This protein binds this small molecule.
Small molecule (SMILES): OC[C@H]1O[C@@H](O)[C@H](O)[C@@H](O)[C@H]1O

Sequence of chain 2.A:
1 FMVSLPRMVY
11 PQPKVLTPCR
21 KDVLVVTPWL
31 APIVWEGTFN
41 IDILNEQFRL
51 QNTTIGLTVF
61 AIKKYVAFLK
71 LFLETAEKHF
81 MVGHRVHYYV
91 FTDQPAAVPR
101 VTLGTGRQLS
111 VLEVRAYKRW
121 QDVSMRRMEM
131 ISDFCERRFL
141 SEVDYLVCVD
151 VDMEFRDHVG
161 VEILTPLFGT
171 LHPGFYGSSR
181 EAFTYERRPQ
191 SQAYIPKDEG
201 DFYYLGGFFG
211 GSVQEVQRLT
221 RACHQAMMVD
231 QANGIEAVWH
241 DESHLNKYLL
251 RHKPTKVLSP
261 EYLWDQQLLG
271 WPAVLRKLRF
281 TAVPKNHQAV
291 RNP

Binding-site contacts:
Ligand atom C4 contacts residue TRP239 of chain 2.A at 3.7 Å (hydrophobic).
Ligand atom C6 contacts residue GLU242 of chain 2.A at 3.8 Å.
Ligand atom C3 contacts residue TRP239 of chain 2.A at 3.8 Å (hydrophobic).
Ligand atom O4 contacts residue TYR203 of chain 2.A at 4.5 Å.
Ligand atom O6 contacts residue TRP239 of chain 2.A at 3.4 Å (h-bond).
Ligand atom C4 contacts residue HIS172 of chain 2.A at 3.8 Å.
Ligand atom C3 contacts residue GAL1 of chain 2.D at 3.8 Å.
Ligand atom O6 contacts residue PHE175 of chain 2.A at 3.3 Å.
Ligand atom O5 contacts residue PHE175 of chain 2.A at 4.0 Å.
Ligand atom C2 contacts residue HIS172 of chain 2.A at 3.9 Å.
Ligand atom C4 contacts residue GLU242 of chain 2.A at 3.4 Å.
Ligand atom C6 contacts residue THR184 of chain 2.A at 3.1 Å.
Ligand atom O3 contacts residue GAL1 of chain 2.D at 3.0 Å (h-bond).
Ligand atom C5 contacts residue GLU242 of chain 2.A at 4.2 Å.
Ligand atom O3 contacts residue TRP239 of chain 2.A at 4.1 Å.
Ligand atom C5 contacts residue HIS172 of chain 2.A at 3.9 Å.
Ligand atom C6 contacts residue TYR203 of chain 2.A at 3.8 Å (hydrophobic).
Ligand atom O4 contacts residue GLU242 of chain 2.A at 2.6 Å (salt-bridge).
Ligand atom O4 contacts residue HIS172 of chain 2.A at 2.7 Å.
Ligand atom C4 contacts residue GAL1 of chain 2.D at 3.7 Å.
Ligand atom O1 contacts residue HIS172 of chain 2.A at 3.8 Å.
Ligand atom O5 contacts residue HIS172 of chain 2.A at 3.3 Å.
Ligand atom O6 contacts residue THR184 of chain 2.A at 2.6 Å (h-bond).
Ligand atom C5 contacts residue TRP239 of chain 2.A at 3.7 Å (hydrophobic).
Ligand atom C6 contacts residue TRP239 of chain 2.A at 3.5 Å (hydrophobic).
Ligand atom C3 contacts residue HIS172 of chain 2.A at 4.4 Å.
Ligand atom C2 contacts residue GAL1 of chain 2.D at 4.3 Å.
Ligand atom C1 contacts residue HIS172 of chain 2.A at 4.0 Å.
Ligand atom C3 contacts residue UDP1 of chain 2.B at 4.3 Å.
Ligand atom O4 contacts residue GAL1 of chain 2.D at 2.9 Å (h-bond).
Ligand atom O3 contacts residue UDP1 of chain 2.B at 3.1 Å (h-bond).
Ligand atom C6 contacts residue PHE175 of chain 2.A at 3.9 Å (hydrophobic).
Ligand atom C6 contacts residue HIS172 of chain 2.A at 4.0 Å.